Sequence of chain 1.F:
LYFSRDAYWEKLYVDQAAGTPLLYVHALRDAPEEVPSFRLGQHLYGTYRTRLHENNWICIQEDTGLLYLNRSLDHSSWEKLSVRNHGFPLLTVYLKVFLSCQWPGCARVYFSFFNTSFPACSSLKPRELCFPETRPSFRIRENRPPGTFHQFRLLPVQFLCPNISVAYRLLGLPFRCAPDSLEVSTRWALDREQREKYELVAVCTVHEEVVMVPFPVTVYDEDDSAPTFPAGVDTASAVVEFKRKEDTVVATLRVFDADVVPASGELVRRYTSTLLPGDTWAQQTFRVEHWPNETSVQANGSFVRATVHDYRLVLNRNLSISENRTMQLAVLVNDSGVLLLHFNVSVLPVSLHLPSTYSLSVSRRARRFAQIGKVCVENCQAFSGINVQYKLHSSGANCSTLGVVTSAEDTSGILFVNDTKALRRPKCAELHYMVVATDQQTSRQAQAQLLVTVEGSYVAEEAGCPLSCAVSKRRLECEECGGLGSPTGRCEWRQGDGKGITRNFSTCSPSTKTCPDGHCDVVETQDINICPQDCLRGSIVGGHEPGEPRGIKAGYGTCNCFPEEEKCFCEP

Binding-site contacts:
Ligand atom N2 contacts residue ASN440 of chain 1.F at 2.9 Å (h-bond).
Ligand atom C4 contacts residue ASN440 of chain 1.F at 4.2 Å.
Ligand atom C1 contacts residue ASN440 of chain 1.F at 1.4 Å.
Ligand atom O5 contacts residue ARG390 of chain 1.F at 4.4 Å.
Ligand atom C3 contacts residue ASN440 of chain 1.F at 3.8 Å.
Ligand atom C5 contacts residue ASN440 of chain 1.F at 3.7 Å.
Ligand atom O5 contacts residue ASP441 of chain 1.F at 4.2 Å.
Ligand atom C8 contacts residue PHE438 of chain 1.F at 3.7 Å (hydrophobic).
Ligand atom C2 contacts residue ASN440 of chain 1.F at 2.5 Å.
Ligand atom C8 contacts residue GLY425 of chain 1.F at 4.2 Å.
Ligand atom C5 contacts residue ARG390 of chain 1.F at 4.4 Å.
Ligand atom O7 contacts residue ASN440 of chain 1.F at 3.9 Å.
Ligand atom O5 contacts residue ASN440 of chain 1.F at 2.4 Å (h-bond).
Ligand atom C7 contacts residue ASN440 of chain 1.F at 3.6 Å.
Ligand atom O7 contacts residue GLY425 of chain 1.F at 4.5 Å.
Ligand atom C8 contacts residue VAL426 of chain 1.F at 4.0 Å (hydrophobic).
Ligand atom C1 contacts residue ARG390 of chain 1.F at 4.4 Å.

A protein and the small-molecule ligand that binds it are described below.
Small molecule (SMILES): CC(=O)N[C@@H]1[C@@H](O)[C@H](O)[C@@H](CO)O[C@H]1O